Binding-site contacts:
Ligand atom C10 contacts residue PHE263 of chain 1.C at 3.3 Å (hydrophobic).
Ligand atom C3 contacts residue ILE256 of chain 1.D at 4.1 Å (hydrophobic).
Ligand atom C13 contacts residue LEU252 of chain 1.C at 3.4 Å (hydrophobic).
Ligand atom C4 contacts residue PHE263 of chain 1.D at 4.1 Å (hydrophobic).
Ligand atom O17 contacts residue LEU225 of chain 1.D at 3.8 Å.
Ligand atom CL14 contacts residue ILE256 of chain 1.D at 3.6 Å.
Ligand atom C2 contacts residue ILE256 of chain 1.D at 4.1 Å (hydrophobic).
Ligand atom CL14 contacts residue VAL261 of chain 1.D at 3.8 Å.
Ligand atom C1 contacts residue LEU225 of chain 1.D at 3.8 Å (hydrophobic).
Ligand atom C13 contacts residue PHE263 of chain 1.D at 3.7 Å (hydrophobic).
Ligand atom C10 contacts residue LEU225 of chain 1.C at 4.0 Å (hydrophobic).
Ligand atom C3 contacts residue PHE263 of chain 1.D at 3.5 Å (hydrophobic).
Ligand atom C11 contacts residue PHE263 of chain 1.C at 3.5 Å (hydrophobic).
Ligand atom C3 contacts residue PHE263 of chain 1.C at 3.9 Å (hydrophobic).
Ligand atom C2 contacts residue PHE263 of chain 1.D at 3.3 Å (hydrophobic).
Ligand atom C12 contacts residue PHE263 of chain 1.C at 3.7 Å (hydrophobic).
Ligand atom C9 contacts residue PHE263 of chain 1.C at 3.8 Å (hydrophobic).
Ligand atom O17 contacts residue PHE263 of chain 1.D at 4.1 Å.
Ligand atom CL15 contacts residue VAL261 of chain 1.C at 3.7 Å.
Ligand atom C5 contacts residue PHE263 of chain 1.D at 4.2 Å (hydrophobic).
Ligand atom C1 contacts residue PHE263 of chain 1.D at 3.3 Å (hydrophobic).
Ligand atom CL16 contacts residue PHE263 of chain 1.C at 4.1 Å.
Ligand atom C6 contacts residue PHE263 of chain 1.D at 3.8 Å (hydrophobic).
Ligand atom C8 contacts residue LEU252 of chain 1.C at 3.5 Å (hydrophobic).
Ligand atom CL15 contacts residue LEU225 of chain 1.C at 4.1 Å.
Ligand atom CL16 contacts residue LEU225 of chain 1.C at 4.0 Å.
Ligand atom C12 contacts residue PHE263 of chain 1.D at 3.8 Å (hydrophobic).
Ligand atom O17 contacts residue LEU252 of chain 1.C at 4.0 Å.
Ligand atom C9 contacts residue LEU252 of chain 1.C at 4.1 Å (hydrophobic).
Ligand atom CL14 contacts residue LEU225 of chain 1.D at 4.1 Å.
Ligand atom CL15 contacts residue PHE263 of chain 1.C at 4.0 Å.
Ligand atom CL15 contacts residue ILE256 of chain 1.C at 3.5 Å.
Ligand atom C4 contacts residue PHE263 of chain 1.C at 3.8 Å (hydrophobic).
Ligand atom C12 contacts residue ILE256 of chain 1.C at 4.0 Å (hydrophobic).
Ligand atom CL14 contacts residue PHE238 of chain 1.D at 3.4 Å.
Ligand atom CL16 contacts residue LEU220 of chain 1.C at 4.2 Å.
Ligand atom C12 contacts residue LEU252 of chain 1.C at 4.0 Å (hydrophobic).
Ligand atom CL15 contacts residue PHE238 of chain 1.C at 3.6 Å.
Ligand atom CL14 contacts residue PHE263 of chain 1.D at 3.8 Å.
Ligand atom O7 contacts residue LEU252 of chain 1.C at 3.7 Å.

Sequence of chain 1.C:
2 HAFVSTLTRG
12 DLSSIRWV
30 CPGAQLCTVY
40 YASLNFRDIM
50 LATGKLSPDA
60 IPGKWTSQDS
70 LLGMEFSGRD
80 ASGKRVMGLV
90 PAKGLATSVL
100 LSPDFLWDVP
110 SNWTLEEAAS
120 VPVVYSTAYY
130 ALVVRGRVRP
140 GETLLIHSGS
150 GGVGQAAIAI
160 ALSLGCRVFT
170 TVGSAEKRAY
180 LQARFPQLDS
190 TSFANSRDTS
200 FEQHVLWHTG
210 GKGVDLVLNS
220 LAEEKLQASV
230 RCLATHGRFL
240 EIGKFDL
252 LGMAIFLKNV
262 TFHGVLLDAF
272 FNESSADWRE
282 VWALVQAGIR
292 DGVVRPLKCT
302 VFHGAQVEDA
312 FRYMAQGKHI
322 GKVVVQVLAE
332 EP

Sequence of chain 1.D:
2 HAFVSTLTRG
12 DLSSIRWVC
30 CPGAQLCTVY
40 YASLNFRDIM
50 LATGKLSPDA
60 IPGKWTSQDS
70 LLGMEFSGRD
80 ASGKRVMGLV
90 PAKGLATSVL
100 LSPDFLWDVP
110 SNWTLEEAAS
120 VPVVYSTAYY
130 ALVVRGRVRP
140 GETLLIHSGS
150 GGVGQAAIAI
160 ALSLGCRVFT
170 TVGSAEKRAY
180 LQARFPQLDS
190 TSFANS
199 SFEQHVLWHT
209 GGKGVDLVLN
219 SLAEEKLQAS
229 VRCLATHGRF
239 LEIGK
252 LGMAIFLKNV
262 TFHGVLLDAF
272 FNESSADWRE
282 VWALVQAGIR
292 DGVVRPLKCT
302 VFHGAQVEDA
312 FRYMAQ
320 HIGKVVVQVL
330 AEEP

A small-molecule ligand and the protein it binds are described below.
Small molecule (SMILES): Oc1cc(Cl)ccc1Oc1ccc(Cl)cc1Cl